Binding-site contacts:
Ligand atom C11 contacts residue GLU90 of chain 1.B at 3.3 Å.
Ligand atom C4 contacts residue ILE99 of chain 1.B at 3.8 Å (hydrophobic).
Ligand atom C13 contacts residue GLU90 of chain 1.B at 3.1 Å.
Ligand atom C3 contacts residue ILE99 of chain 1.B at 4.0 Å (hydrophobic).
Ligand atom N2 contacts residue TYR123 of chain 1.B at 3.9 Å.
Ligand atom C24 contacts residue ALA153 of chain 1.B at 4.0 Å (hydrophobic).
Ligand atom C25 contacts residue GLN120 of chain 1.B at 3.0 Å.
Ligand atom C25 contacts residue ILE124 of chain 1.B at 3.8 Å (hydrophobic).
Ligand atom C17 contacts residue GLN120 of chain 1.B at 3.9 Å.
Ligand atom C15 contacts residue IMD1 of chain 1.L at 3.5 Å.
Ligand atom C9 contacts residue GLU90 of chain 1.B at 4.0 Å.
Ligand atom C11 contacts residue TYR123 of chain 1.B at 3.8 Å (hydrophobic).
Ligand atom C17 contacts residue ASN157 of chain 1.B at 3.8 Å.
Ligand atom C22 contacts residue TRP61 of chain 1.B at 3.8 Å (hydrophobic).
Ligand atom C24 contacts residue ASN154 of chain 1.B at 2.5 Å.
Ligand atom C4 contacts residue TYR103 of chain 1.B at 3.8 Å (hydrophobic).
Ligand atom C23 contacts residue GLU90 of chain 1.B at 4.0 Å.
Ligand atom C10 contacts residue GLN96 of chain 1.B at 3.7 Å.
Ligand atom N2 contacts residue GLU90 of chain 1.B at 3.3 Å.
Ligand atom C23 contacts residue IMD1 of chain 1.K at 3.3 Å.
Ligand atom C13 contacts residue ASN157 of chain 1.B at 3.5 Å.
Ligand atom C18 contacts residue ASN157 of chain 1.B at 3.5 Å.
Ligand atom C23 contacts residue TYR93 of chain 1.B at 3.5 Å (hydrophobic).
Ligand atom C19 contacts residue ASN157 of chain 1.B at 3.5 Å.
Ligand atom N3 contacts residue GLN120 of chain 1.B at 3.6 Å.
Ligand atom C15 contacts residue GLN120 of chain 1.B at 4.0 Å.
Ligand atom C14 contacts residue ASN157 of chain 1.B at 4.0 Å.
Ligand atom C22 contacts residue GLU90 of chain 1.B at 3.6 Å.
Ligand atom C8 contacts residue GLU90 of chain 1.B at 3.7 Å.
Ligand atom N3 contacts residue ASN154 of chain 1.B at 3.9 Å.
Ligand atom C7 contacts residue GLU90 of chain 1.B at 3.8 Å.
Ligand atom C3 contacts residue IMD1 of chain 1.L at 3.8 Å.
Ligand atom C16 contacts residue GLN120 of chain 1.B at 3.4 Å.
Ligand atom C9 contacts residue IMD1 of chain 1.L at 3.5 Å.
Ligand atom C10 contacts residue GLU90 of chain 1.B at 3.9 Å.
Ligand atom C7 contacts residue GLN96 of chain 1.B at 4.0 Å.
Ligand atom C12 contacts residue TYR123 of chain 1.B at 3.8 Å (hydrophobic).
Ligand atom C6 contacts residue THR161 of chain 1.B at 3.6 Å.
Ligand atom C12 contacts residue GLU90 of chain 1.B at 2.8 Å.
Ligand atom C7 contacts residue THR161 of chain 1.B at 3.7 Å.

The small molecule below binds the protein below.
Small molecule (SMILES): CN(C)c1ccc(C(=C2C=CC(=[N+](C)C)C=C2)c2ccccc2)cc1

Sequence of chain 1.A:
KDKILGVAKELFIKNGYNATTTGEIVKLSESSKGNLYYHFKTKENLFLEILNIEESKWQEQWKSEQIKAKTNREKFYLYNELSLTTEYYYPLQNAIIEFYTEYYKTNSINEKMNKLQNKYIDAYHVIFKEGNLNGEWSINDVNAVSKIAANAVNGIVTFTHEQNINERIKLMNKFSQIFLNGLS

Sequence of chain 1.B:
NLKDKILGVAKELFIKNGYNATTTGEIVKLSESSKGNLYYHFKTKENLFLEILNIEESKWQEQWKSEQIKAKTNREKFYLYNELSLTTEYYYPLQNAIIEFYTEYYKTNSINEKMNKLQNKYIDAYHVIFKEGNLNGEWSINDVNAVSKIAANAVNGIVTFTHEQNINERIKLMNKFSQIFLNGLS